Sequence of chain 1.A:
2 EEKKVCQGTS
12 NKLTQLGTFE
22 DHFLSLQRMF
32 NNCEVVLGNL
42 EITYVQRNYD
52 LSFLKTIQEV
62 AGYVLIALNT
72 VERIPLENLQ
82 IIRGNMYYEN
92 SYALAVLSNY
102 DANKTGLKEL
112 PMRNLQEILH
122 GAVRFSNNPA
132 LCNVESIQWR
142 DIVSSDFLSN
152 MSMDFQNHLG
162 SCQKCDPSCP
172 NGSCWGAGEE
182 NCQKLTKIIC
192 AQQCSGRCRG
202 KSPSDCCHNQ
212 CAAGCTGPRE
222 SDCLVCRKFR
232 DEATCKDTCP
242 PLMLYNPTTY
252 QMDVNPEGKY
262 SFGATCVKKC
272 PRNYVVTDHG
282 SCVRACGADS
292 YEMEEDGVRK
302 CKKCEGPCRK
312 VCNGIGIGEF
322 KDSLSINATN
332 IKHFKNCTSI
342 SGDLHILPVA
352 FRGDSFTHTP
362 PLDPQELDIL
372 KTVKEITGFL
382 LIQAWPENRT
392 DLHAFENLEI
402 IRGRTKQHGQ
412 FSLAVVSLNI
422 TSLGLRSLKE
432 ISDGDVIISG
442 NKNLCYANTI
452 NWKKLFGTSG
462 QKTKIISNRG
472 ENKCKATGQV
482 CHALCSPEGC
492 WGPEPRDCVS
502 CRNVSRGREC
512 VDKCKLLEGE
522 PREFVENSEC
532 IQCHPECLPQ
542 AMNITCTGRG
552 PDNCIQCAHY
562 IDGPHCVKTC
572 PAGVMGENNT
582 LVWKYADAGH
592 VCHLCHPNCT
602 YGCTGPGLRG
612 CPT

This protein binds this small molecule.
Small molecule (SMILES): CC(=O)N[C@H]1[C@H](O[C@H]2[C@H](O)[C@@H](NC(C)=O)CO[C@@H]2CO)O[C@H](CO)[C@@H](O)[C@@H]1O

Binding-site contacts:
Ligand atom O7 contacts residue LYS311 of chain 1.A at 3.0 Å (salt-bridge).
Ligand atom C7 contacts residue LYS311 of chain 1.A at 4.0 Å.
Ligand atom C7 contacts residue ASN337 of chain 1.A at 3.5 Å.
Ligand atom C5 contacts residue ASN337 of chain 1.A at 3.7 Å.
Ligand atom O5 contacts residue ASN337 of chain 1.A at 2.4 Å (h-bond).
Ligand atom C2 contacts residue ASN337 of chain 1.A at 2.3 Å.
Ligand atom O7 contacts residue LYS336 of chain 1.A at 3.9 Å.
Ligand atom C1 contacts residue LYS336 of chain 1.A at 3.9 Å.
Ligand atom C1 contacts residue ASN337 of chain 1.A at 1.4 Å.
Ligand atom C3 contacts residue ASN337 of chain 1.A at 3.7 Å.
Ligand atom C7 contacts residue LYS336 of chain 1.A at 3.8 Å.
Ligand atom N2 contacts residue LYS336 of chain 1.A at 3.6 Å.
Ligand atom O7 contacts residue ASN337 of chain 1.A at 3.5 Å (h-bond).
Ligand atom C4 contacts residue ASN337 of chain 1.A at 4.2 Å.
Ligand atom C8 contacts residue LYS336 of chain 1.A at 3.8 Å.
Ligand atom N2 contacts residue ASN337 of chain 1.A at 2.8 Å (h-bond).